Sequence of chain 6.E:
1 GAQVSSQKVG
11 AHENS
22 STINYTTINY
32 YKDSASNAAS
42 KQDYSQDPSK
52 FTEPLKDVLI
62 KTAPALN

Binding-site contacts:
Ligand atom CD contacts residue VAL4 of chain 6.E at 3.8 Å (hydrophobic).
Ligand atom OE2 contacts residue VAL4 of chain 6.E at 3.6 Å.
Ligand atom CG2 contacts residue SER5 of chain 6.E at 3.7 Å.
Ligand atom CB contacts residue GLN3 of chain 6.E at 4.4 Å.
Ligand atom CG2 contacts residue ALA2 of chain 6.E at 4.0 Å (hydrophobic).
Ligand atom O contacts residue VAL4 of chain 6.E at 2.9 Å (h-bond).
Ligand atom C contacts residue ALA2 of chain 6.E at 3.7 Å (hydrophobic).
Ligand atom CB contacts residue ALA2 of chain 6.E at 3.4 Å (hydrophobic).
Ligand atom C contacts residue VAL4 of chain 6.E at 4.2 Å (hydrophobic).
Ligand atom C contacts residue ALA2 of chain 6.E at 4.3 Å (hydrophobic).
Ligand atom O contacts residue ALA2 of chain 6.E at 3.9 Å.
Ligand atom CG2 contacts residue VAL4 of chain 6.E at 3.8 Å (hydrophobic).
Ligand atom CA contacts residue VAL4 of chain 6.E at 4.0 Å (hydrophobic).
Ligand atom CA contacts residue ALA2 of chain 6.E at 4.0 Å (hydrophobic).
Ligand atom C contacts residue VAL4 of chain 6.E at 4.0 Å (hydrophobic).
Ligand atom CG1 contacts residue GLN3 of chain 6.E at 4.1 Å.
Ligand atom OE1 contacts residue VAL4 of chain 6.E at 3.5 Å.
Ligand atom O contacts residue GLN3 of chain 6.E at 3.1 Å (h-bond).
Ligand atom N contacts residue VAL4 of chain 6.E at 3.0 Å (h-bond).
Ligand atom C contacts residue GLN3 of chain 6.E at 3.9 Å.
Ligand atom CG2 contacts residue GLN3 of chain 6.E at 3.4 Å.
Ligand atom OE1 contacts residue ASN25 of chain 6.E at 4.4 Å.
Ligand atom O contacts residue SER5 of chain 6.E at 3.8 Å.
Ligand atom CB contacts residue VAL4 of chain 6.E at 4.3 Å (hydrophobic).
Ligand atom N contacts residue ALA2 of chain 6.E at 3.0 Å (h-bond).
Ligand atom CA contacts residue ALA2 of chain 6.E at 3.5 Å (hydrophobic).
Ligand atom CA contacts residue VAL4 of chain 6.E at 3.5 Å (hydrophobic).
Ligand atom CB contacts residue GLN3 of chain 6.E at 3.4 Å.
Ligand atom O contacts residue VAL4 of chain 6.E at 3.8 Å.
Ligand atom CB contacts residue VAL4 of chain 6.E at 4.5 Å (hydrophobic).
Ligand atom O contacts residue SER6 of chain 6.E at 4.1 Å.
Ligand atom OG contacts residue GLN3 of chain 6.E at 3.3 Å (h-bond).
Ligand atom CB contacts residue ALA2 of chain 6.E at 4.3 Å (hydrophobic).
Ligand atom C contacts residue VAL4 of chain 6.E at 3.6 Å (hydrophobic).
Ligand atom CA contacts residue GLN3 of chain 6.E at 4.2 Å.

The protein below binds the small molecule below.
Small molecule (SMILES): CC[C@H](C)[C@H](N)C(=O)N[C@@H](CO)C(=O)N[C@@H](CCC(=O)O)C(=O)N[C@H](C=O)C(C)C